Sequence of chain 3.A:
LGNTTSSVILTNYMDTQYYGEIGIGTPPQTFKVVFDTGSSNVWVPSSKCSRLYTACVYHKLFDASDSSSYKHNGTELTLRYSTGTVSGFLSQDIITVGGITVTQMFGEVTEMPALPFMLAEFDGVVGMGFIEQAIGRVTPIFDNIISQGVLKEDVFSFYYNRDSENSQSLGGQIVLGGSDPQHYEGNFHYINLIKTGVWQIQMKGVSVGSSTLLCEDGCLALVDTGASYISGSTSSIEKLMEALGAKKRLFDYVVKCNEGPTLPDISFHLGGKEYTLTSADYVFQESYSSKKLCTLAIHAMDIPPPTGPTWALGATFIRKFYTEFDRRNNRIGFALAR

Binding-site contacts:
Ligand atom C2 contacts residue GLY228 of chain 3.A at 3.7 Å.
Ligand atom N2 contacts residue GLY228 of chain 3.A at 3.7 Å.
Ligand atom C8 contacts residue THR85 of chain 3.A at 3.6 Å.
Ligand atom C4 contacts residue GLY228 of chain 3.A at 3.9 Å.
Ligand atom C11 contacts residue THR85 of chain 3.A at 3.4 Å.
Ligand atom C1 contacts residue GLY228 of chain 3.A at 3.9 Å.
Ligand atom C5 contacts residue VAL127 of chain 3.A at 3.7 Å (hydrophobic).
Ligand atom C3 contacts residue GLY228 of chain 3.A at 3.8 Å.
Ligand atom C15 contacts residue PRO118 of chain 3.A at 3.7 Å (hydrophobic).
Ligand atom N1 contacts residue GLY228 of chain 3.A at 3.8 Å.
Ligand atom C7 contacts residue PHE124 of chain 3.A at 3.9 Å (hydrophobic).
Ligand atom N4 contacts residue GLY40 of chain 3.A at 3.9 Å.
Ligand atom C10 contacts residue THR85 of chain 3.A at 3.3 Å.
Ligand atom C5 contacts residue TYR83 of chain 3.A at 3.8 Å (hydrophobic).
Ligand atom C14 contacts residue LEU121 of chain 3.A at 3.7 Å (hydrophobic).
Ligand atom N5 contacts residue PRO118 of chain 3.A at 3.6 Å.
Ligand atom N4 contacts residue ASP38 of chain 3.A at 3.0 Å (salt-bridge).
Ligand atom C2 contacts residue ASP38 of chain 3.A at 3.5 Å.
Ligand atom C10 contacts residue TYR83 of chain 3.A at 3.8 Å (hydrophobic).
Ligand atom C9 contacts residue THR85 of chain 3.A at 3.4 Å.
Ligand atom N4 contacts residue ASP226 of chain 3.A at 3.0 Å (salt-bridge).
Ligand atom C3 contacts residue ASP38 of chain 3.A at 3.6 Å.
Ligand atom N3 contacts residue SER84 of chain 3.A at 3.1 Å (h-bond).
Ligand atom N2 contacts residue TYR83 of chain 3.A at 3.6 Å.
Ligand atom C7 contacts residue THR85 of chain 3.A at 3.7 Å.
Ligand atom C16 contacts residue PRO118 of chain 3.A at 3.6 Å (hydrophobic).
Ligand atom C6 contacts residue VAL127 of chain 3.A at 3.6 Å (hydrophobic).
Ligand atom C12 contacts residue PHE124 of chain 3.A at 3.9 Å (hydrophobic).
Ligand atom C4 contacts residue TYR83 of chain 3.A at 3.9 Å (hydrophobic).
Ligand atom F1 contacts residue LEU121 of chain 3.A at 3.5 Å.
Ligand atom F2 contacts residue TYR60 of chain 2.A at 3.5 Å.
Ligand atom C3 contacts residue TYR83 of chain 3.A at 3.5 Å (hydrophobic).
Ligand atom C6 contacts residue VAL36 of chain 3.A at 3.8 Å (hydrophobic).
Ligand atom C16 contacts residue THR85 of chain 3.A at 3.9 Å.
Ligand atom N2 contacts residue ASP38 of chain 3.A at 2.7 Å (salt-bridge).
Ligand atom C12 contacts residue THR85 of chain 3.A at 3.6 Å.
Ligand atom C5 contacts residue ASP38 of chain 3.A at 3.6 Å.
Ligand atom F2 contacts residue THR85 of chain 3.A at 3.4 Å.
Ligand atom N3 contacts residue THR85 of chain 3.A at 3.0 Å (h-bond).
Ligand atom C11 contacts residue PHE119 of chain 3.A at 3.6 Å (hydrophobic).

Sequence of chain 2.A:
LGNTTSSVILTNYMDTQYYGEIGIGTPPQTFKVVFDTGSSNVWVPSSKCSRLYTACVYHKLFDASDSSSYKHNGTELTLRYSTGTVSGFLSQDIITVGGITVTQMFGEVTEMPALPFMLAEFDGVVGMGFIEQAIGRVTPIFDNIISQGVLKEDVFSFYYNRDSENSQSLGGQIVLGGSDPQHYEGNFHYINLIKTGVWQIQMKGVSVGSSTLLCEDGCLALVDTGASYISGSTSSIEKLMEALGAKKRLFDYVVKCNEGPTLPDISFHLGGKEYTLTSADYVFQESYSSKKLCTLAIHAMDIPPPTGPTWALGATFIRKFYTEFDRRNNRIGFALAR

A small-molecule ligand and the protein it binds are described below.
Small molecule (SMILES): CCc1nc(N)nc(N)c1-c1ccc(NCc2cc(F)cc(F)c2)cc1